A small-molecule ligand and the protein it binds are described below.
Small molecule (SMILES): Nc1ncnc2c1ncn2[C@@H]1O[C@H](CO[P](=O)(O)OS(=O)(=O)O)[C@@H](O)[C@H]1O

Sequence of chain 1.C:
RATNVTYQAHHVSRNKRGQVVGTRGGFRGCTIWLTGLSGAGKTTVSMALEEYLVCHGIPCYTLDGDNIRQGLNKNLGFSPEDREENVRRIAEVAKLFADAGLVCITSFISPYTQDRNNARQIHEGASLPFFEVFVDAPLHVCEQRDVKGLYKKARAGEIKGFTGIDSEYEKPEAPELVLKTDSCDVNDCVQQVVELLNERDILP

Sequence of chain 1.D:
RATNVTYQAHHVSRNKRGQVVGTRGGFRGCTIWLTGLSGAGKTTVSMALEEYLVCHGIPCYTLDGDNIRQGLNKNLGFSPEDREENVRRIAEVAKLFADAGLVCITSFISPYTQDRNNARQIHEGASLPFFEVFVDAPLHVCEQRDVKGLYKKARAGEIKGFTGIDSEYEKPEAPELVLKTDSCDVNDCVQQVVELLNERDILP

Binding-site contacts:
Ligand atom C1' contacts residue ASN8 of chain 1.D at 3.1 Å.
Ligand atom O3B contacts residue PRO115 of chain 1.C at 3.0 Å.
Ligand atom O1A contacts residue PHE112 of chain 1.C at 3.5 Å.
Ligand atom O5' contacts residue PHE82 of chain 1.C at 3.4 Å.
Ligand atom N6 contacts residue GLY165 of chain 1.C at 3.0 Å (h-bond).
Ligand atom O3' contacts residue ASP70 of chain 1.C at 2.9 Å (salt-bridge).
Ligand atom O1B contacts residue SER114 of chain 1.C at 2.8 Å (h-bond).
Ligand atom N6 contacts residue PHE166 of chain 1.C at 3.5 Å.
Ligand atom N1 contacts residue THR167 of chain 1.C at 3.4 Å (h-bond).
Ligand atom O4' contacts residue ASP70 of chain 1.C at 3.6 Å.
Ligand atom C2 contacts residue ARG87 of chain 1.C at 3.3 Å.
Ligand atom N7 contacts residue PHE82 of chain 1.C at 3.5 Å.
Ligand atom O4' contacts residue PHE82 of chain 1.C at 3.1 Å.
Ligand atom N1 contacts residue PHE166 of chain 1.C at 3.6 Å.
Ligand atom C6 contacts residue PHE166 of chain 1.C at 3.5 Å (hydrophobic).
Ligand atom C8 contacts residue THR7 of chain 1.D at 3.0 Å.
Ligand atom O2A contacts residue ASN90 of chain 1.C at 2.9 Å (h-bond).
Ligand atom C8 contacts residue ASN8 of chain 1.D at 3.5 Å.
Ligand atom C8 contacts residue PHE82 of chain 1.C at 3.4 Å (hydrophobic).
Ligand atom O2' contacts residue ASP70 of chain 1.C at 3.1 Å (salt-bridge).
Ligand atom O2' contacts residue ASN8 of chain 1.D at 3.4 Å (h-bond).
Ligand atom N1 contacts residue ARG87 of chain 1.C at 3.3 Å (salt-bridge).
Ligand atom N9 contacts residue PHE82 of chain 1.C at 3.5 Å.
Ligand atom O1B contacts residue ILE113 of chain 1.C at 3.5 Å (h-bond).
Ligand atom O5' contacts residue ARG73 of chain 1.C at 3.5 Å (salt-bridge).
Ligand atom O1A contacts residue ILE113 of chain 1.C at 3.0 Å (h-bond).
Ligand atom O3B contacts residue ARG87 of chain 1.C at 2.9 Å (salt-bridge).
Ligand atom N6 contacts residue LYS164 of chain 1.C at 3.5 Å (salt-bridge).
Ligand atom C4 contacts residue PHE82 of chain 1.C at 3.6 Å (hydrophobic).
Ligand atom O2A contacts residue ARG73 of chain 1.C at 2.7 Å (salt-bridge).
Ligand atom C4' contacts residue ASP70 of chain 1.C at 3.5 Å.
Ligand atom O2' contacts residue LEU154 of chain 1.C at 3.4 Å.
Ligand atom C2' contacts residue LEU154 of chain 1.C at 3.5 Å (hydrophobic).
Ligand atom N3 contacts residue PHE166 of chain 1.C at 3.6 Å.
Ligand atom O2B contacts residue ARG73 of chain 1.C at 3.0 Å (salt-bridge).
Ligand atom C2 contacts residue THR167 of chain 1.C at 3.4 Å.
Ligand atom C5' contacts residue PHE82 of chain 1.C at 3.4 Å (hydrophobic).
Ligand atom PA contacts residue ARG73 of chain 1.C at 3.5 Å.
Ligand atom O2B contacts residue ASN90 of chain 1.C at 2.8 Å (h-bond).
Ligand atom N7 contacts residue THR7 of chain 1.D at 3.6 Å.